Sequence of chain 19.C:
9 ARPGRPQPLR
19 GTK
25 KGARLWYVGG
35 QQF

Sequence of chain 20.A:
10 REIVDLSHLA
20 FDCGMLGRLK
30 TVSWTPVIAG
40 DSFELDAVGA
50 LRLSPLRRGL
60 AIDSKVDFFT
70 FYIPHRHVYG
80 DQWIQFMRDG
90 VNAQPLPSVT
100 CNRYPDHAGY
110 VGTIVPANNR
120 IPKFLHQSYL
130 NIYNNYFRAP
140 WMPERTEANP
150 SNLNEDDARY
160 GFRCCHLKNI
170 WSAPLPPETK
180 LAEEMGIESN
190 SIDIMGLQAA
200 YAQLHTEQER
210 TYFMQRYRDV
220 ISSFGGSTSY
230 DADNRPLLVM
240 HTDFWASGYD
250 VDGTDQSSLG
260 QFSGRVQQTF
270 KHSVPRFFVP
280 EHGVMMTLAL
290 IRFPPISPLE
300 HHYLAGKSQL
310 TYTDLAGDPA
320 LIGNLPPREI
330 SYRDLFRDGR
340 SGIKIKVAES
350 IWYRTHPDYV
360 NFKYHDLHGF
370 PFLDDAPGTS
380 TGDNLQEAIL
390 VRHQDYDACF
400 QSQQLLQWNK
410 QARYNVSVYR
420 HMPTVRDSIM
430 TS

The small molecule below binds the protein below.
Small molecule (SMILES): Nc1ccn([C@H]2C[C@H](O)[C@@H](COP(=O)(O)O)O2)c(=O)n1

Binding-site contacts:
Ligand atom C1' contacts residue ASN414 of chain 20.A at 4.1 Å.
Ligand atom OP1 contacts residue ARG412 of chain 20.A at 3.8 Å.
Ligand atom P contacts residue LYS21 of chain 19.C at 3.4 Å.
Ligand atom OP2 contacts residue ARG412 of chain 20.A at 1.4 Å (salt-bridge).
Ligand atom OP2 contacts residue LYS21 of chain 19.C at 2.7 Å (salt-bridge).
Ligand atom OP2 contacts residue ARG18 of chain 19.C at 3.7 Å.
Ligand atom C4' contacts residue ASN414 of chain 20.A at 3.0 Å.
Ligand atom C5' contacts residue ARG412 of chain 20.A at 3.0 Å.
Ligand atom C3' contacts residue VAL47 of chain 20.A at 4.0 Å (hydrophobic).
Ligand atom O5' contacts residue ARG412 of chain 20.A at 3.1 Å (salt-bridge).
Ligand atom O4' contacts residue ASN414 of chain 20.A at 2.9 Å (h-bond).
Ligand atom OP1 contacts residue ARG18 of chain 19.C at 4.0 Å.
Ligand atom C5' contacts residue ASN414 of chain 20.A at 3.3 Å.
Ligand atom P contacts residue ARG412 of chain 20.A at 2.7 Å.
Ligand atom C4' contacts residue VAL47 of chain 20.A at 4.1 Å (hydrophobic).
Ligand atom O3' contacts residue VAL47 of chain 20.A at 3.1 Å.
Ligand atom C2' contacts residue VAL47 of chain 20.A at 4.3 Å (hydrophobic).
Ligand atom OP1 contacts residue LYS21 of chain 19.C at 3.9 Å.
Ligand atom O3' contacts residue ARG412 of chain 20.A at 4.3 Å.
Ligand atom C3' contacts residue ASN414 of chain 20.A at 4.5 Å.
Ligand atom C4' contacts residue ARG412 of chain 20.A at 4.4 Å.